This protein binds this small molecule.
Small molecule (SMILES): Nc1ncnc2c1ncn2[C@@H]1O[C@H](CO[P](=O)(O)O[P](=O)(O)NP(=O)(O)O)[C@@H](O)[C@H]1O

Binding-site contacts:
Ligand atom O2B contacts residue LYS23 of chain 1.A at 2.5 Å (salt-bridge).
Ligand atom O2' contacts residue GLU301 of chain 1.A at 3.3 Å (salt-bridge).
Ligand atom O4' contacts residue GLY373 of chain 1.A at 3.6 Å (h-bond).
Ligand atom C5' contacts residue GLY372 of chain 1.A at 3.5 Å.
Ligand atom O3A contacts residue LYS21 of chain 1.A at 3.5 Å (salt-bridge).
Ligand atom O2A contacts residue LYS23 of chain 1.A at 3.3 Å (salt-bridge).
Ligand atom O3A contacts residue ALA239 of chain 1.A at 3.1 Å (h-bond).
Ligand atom O3' contacts residue ILE268 of chain 1.A at 3.5 Å.
Ligand atom C6 contacts residue MET309 of chain 1.A at 3.6 Å (hydrophobic).
Ligand atom C4' contacts residue THR264 of chain 1.A at 3.3 Å.
Ligand atom O3' contacts residue THR264 of chain 1.A at 2.6 Å (h-bond).
Ligand atom O2A contacts residue GLY238 of chain 1.A at 3.4 Å.
Ligand atom O1B contacts residue LYS21 of chain 1.A at 3.1 Å (salt-bridge).
Ligand atom O1G contacts residue THR241 of chain 1.A at 2.7 Å (h-bond).
Ligand atom PA contacts residue LYS23 of chain 1.A at 3.4 Å.
Ligand atom C5 contacts residue LEU375 of chain 1.A at 3.5 Å (hydrophobic).
Ligand atom O1G contacts residue ALA239 of chain 1.A at 3.3 Å (h-bond).
Ligand atom N3B contacts residue ALA239 of chain 1.A at 3.2 Å (h-bond).
Ligand atom O2B contacts residue MG1 of chain 1.B at 2.5 Å.
Ligand atom N3 contacts residue ILE304 of chain 1.A at 3.6 Å.
Ligand atom N3B contacts residue ILE20 of chain 1.A at 3.5 Å.
Ligand atom N7 contacts residue LEU375 of chain 1.A at 3.4 Å.
Ligand atom O2A contacts residue LEU237 of chain 1.A at 3.3 Å (h-bond).
Ligand atom O2G contacts residue MG1 of chain 1.B at 2.6 Å.
Ligand atom O1A contacts residue LYS23 of chain 1.A at 2.8 Å (salt-bridge).
Ligand atom N1 contacts residue LEU375 of chain 1.A at 3.5 Å.
Ligand atom C2 contacts residue VAL308 of chain 1.A at 3.5 Å (hydrophobic).
Ligand atom O2G contacts residue GLY238 of chain 1.A at 3.3 Å.
Ligand atom O1B contacts residue LYS23 of chain 1.A at 3.5 Å.
Ligand atom C2 contacts residue PHE376 of chain 1.A at 3.5 Å (hydrophobic).
Ligand atom N6 contacts residue LEU375 of chain 1.A at 3.4 Å.
Ligand atom O2' contacts residue ILE304 of chain 1.A at 3.2 Å.
Ligand atom C3' contacts residue THR264 of chain 1.A at 3.4 Å.
Ligand atom N3 contacts residue PHE376 of chain 1.A at 3.4 Å (h-bond).
Ligand atom C6 contacts residue LEU375 of chain 1.A at 3.4 Å (hydrophobic).
Ligand atom O5' contacts residue GLY372 of chain 1.A at 3.5 Å.
Ligand atom O1G contacts residue GLY240 of chain 1.A at 3.3 Å (h-bond).
Ligand atom O4' contacts residue GLY372 of chain 1.A at 3.0 Å.
Ligand atom O2A contacts residue GLY372 of chain 1.A at 3.2 Å (h-bond).
Ligand atom PB contacts residue LYS23 of chain 1.A at 3.5 Å.

Sequence of chain 1.A:
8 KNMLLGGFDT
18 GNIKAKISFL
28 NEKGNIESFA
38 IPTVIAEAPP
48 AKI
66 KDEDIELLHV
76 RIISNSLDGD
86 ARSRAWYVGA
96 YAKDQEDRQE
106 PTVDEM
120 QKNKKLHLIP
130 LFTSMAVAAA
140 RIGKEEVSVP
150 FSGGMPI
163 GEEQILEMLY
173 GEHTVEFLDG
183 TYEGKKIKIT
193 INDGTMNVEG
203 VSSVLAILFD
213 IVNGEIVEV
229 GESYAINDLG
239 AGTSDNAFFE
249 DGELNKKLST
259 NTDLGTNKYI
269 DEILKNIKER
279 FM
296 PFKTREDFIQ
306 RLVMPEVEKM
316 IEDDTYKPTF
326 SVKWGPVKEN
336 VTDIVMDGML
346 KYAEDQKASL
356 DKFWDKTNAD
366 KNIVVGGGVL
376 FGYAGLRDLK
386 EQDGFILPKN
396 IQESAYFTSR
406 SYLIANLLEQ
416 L